Sequence of chain 2.B:
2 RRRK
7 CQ

Binding-site contacts:
Ligand atom C02 contacts residue GLN8 of chain 2.B at 3.6 Å.
Ligand atom C14 contacts residue CYS7 of chain 2.B at 3.5 Å (hydrophobic).
Ligand atom S01 contacts residue CYS7 of chain 2.B at 2.0 Å (h-bond).
Ligand atom C02 contacts residue CYS7 of chain 2.B at 3.0 Å (hydrophobic).
Ligand atom C05 contacts residue ILE224 of chain 2.A at 4.0 Å (hydrophobic).
Ligand atom C13 contacts residue GLY176 of chain 2.A at 4.4 Å.
Ligand atom C02 contacts residue LEU227 of chain 2.A at 4.0 Å (hydrophobic).
Ligand atom C10 contacts residue CYS7 of chain 2.B at 3.9 Å (hydrophobic).
Ligand atom C14 contacts residue PRO172 of chain 2.A at 3.3 Å (hydrophobic).
Ligand atom C06 contacts residue CYS7 of chain 2.B at 4.2 Å (hydrophobic).
Ligand atom F12 contacts residue PHE124 of chain 2.A at 3.5 Å.
Ligand atom C14 contacts residue ILE173 of chain 2.A at 4.1 Å (hydrophobic).
Ligand atom S01 contacts residue GLN8 of chain 2.B at 4.5 Å.
Ligand atom F12 contacts residue LYS127 of chain 2.A at 3.2 Å.
Ligand atom C03 contacts residue CYS7 of chain 2.B at 3.2 Å (hydrophobic).
Ligand atom C09 contacts residue CYS7 of chain 2.B at 3.8 Å (hydrophobic).
Ligand atom O07 contacts residue PRO172 of chain 2.A at 3.8 Å.
Ligand atom C13 contacts residue PRO172 of chain 2.A at 3.9 Å (hydrophobic).
Ligand atom C10 contacts residue PHE124 of chain 2.A at 4.1 Å (hydrophobic).
Ligand atom C11 contacts residue LYS127 of chain 2.A at 3.9 Å.
Ligand atom C11 contacts residue PHE124 of chain 2.A at 4.0 Å (hydrophobic).
Ligand atom S01 contacts residue LEU179 of chain 2.A at 4.4 Å.
Ligand atom C08 contacts residue CYS7 of chain 2.B at 3.5 Å (hydrophobic).
Ligand atom C06 contacts residue ILE224 of chain 2.A at 4.0 Å (hydrophobic).
Ligand atom C14 contacts residue GLY176 of chain 2.A at 4.4 Å.
Ligand atom S01 contacts residue GLY176 of chain 2.A at 3.7 Å.
Ligand atom S01 contacts residue LEU227 of chain 2.A at 4.4 Å.
Ligand atom C13 contacts residue ILE173 of chain 2.A at 3.8 Å (hydrophobic).
Ligand atom C13 contacts residue CYS7 of chain 2.B at 3.6 Å (hydrophobic).
Ligand atom N04 contacts residue CYS7 of chain 2.B at 4.1 Å.
Ligand atom C13 contacts residue LYS127 of chain 2.A at 4.1 Å.
Ligand atom O07 contacts residue ILE224 of chain 2.A at 3.7 Å.
Ligand atom S01 contacts residue ILE224 of chain 2.A at 3.9 Å.
Ligand atom C02 contacts residue ILE224 of chain 2.A at 4.2 Å (hydrophobic).
Ligand atom C08 contacts residue PRO172 of chain 2.A at 4.5 Å (hydrophobic).
Ligand atom C11 contacts residue CYS7 of chain 2.B at 3.8 Å (hydrophobic).
Ligand atom C05 contacts residue LEU223 of chain 2.A at 4.1 Å (hydrophobic).
Ligand atom N04 contacts residue ILE224 of chain 2.A at 4.1 Å.
Ligand atom C03 contacts residue GLN8 of chain 2.B at 3.7 Å.

This protein binds this small molecule.
Small molecule (SMILES): CN(CCS)C(=O)c1ccc(F)cc1

Sequence of chain 2.A:
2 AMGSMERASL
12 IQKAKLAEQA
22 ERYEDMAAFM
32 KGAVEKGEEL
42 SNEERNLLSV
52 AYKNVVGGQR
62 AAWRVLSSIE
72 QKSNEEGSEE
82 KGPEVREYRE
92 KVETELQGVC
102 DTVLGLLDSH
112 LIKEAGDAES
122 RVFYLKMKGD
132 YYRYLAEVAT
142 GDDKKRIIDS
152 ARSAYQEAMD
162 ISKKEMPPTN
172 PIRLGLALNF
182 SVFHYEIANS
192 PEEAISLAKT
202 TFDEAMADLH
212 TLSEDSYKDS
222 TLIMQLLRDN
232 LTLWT